This protein binds this small molecule.
Small molecule (SMILES): CC(=O)N[C@@H]1[C@@H](O)[C@H](O)[C@@H](CO)O[C@H]1O

Binding-site contacts:
Ligand atom C8 contacts residue SER244 of chain 1.E at 3.7 Å.
Ligand atom C8 contacts residue GLU245 of chain 1.E at 4.5 Å.
Ligand atom O7 contacts residue ASN204 of chain 1.E at 2.9 Å (h-bond).
Ligand atom N2 contacts residue ASN204 of chain 1.E at 2.9 Å (h-bond).
Ligand atom C1 contacts residue ASN204 of chain 1.E at 1.4 Å.
Ligand atom N2 contacts residue THR206 of chain 1.E at 3.2 Å (h-bond).
Ligand atom C3 contacts residue THR206 of chain 1.E at 4.3 Å.
Ligand atom O5 contacts residue ASN204 of chain 1.E at 2.4 Å (h-bond).
Ligand atom C4 contacts residue ASN204 of chain 1.E at 4.2 Å.
Ligand atom C8 contacts residue THR206 of chain 1.E at 3.1 Å.
Ligand atom C1 contacts residue THR206 of chain 1.E at 3.6 Å.
Ligand atom C5 contacts residue ASN204 of chain 1.E at 3.7 Å.
Ligand atom C2 contacts residue ASN204 of chain 1.E at 2.4 Å.
Ligand atom C2 contacts residue THR206 of chain 1.E at 4.1 Å.
Ligand atom C8 contacts residue ASN204 of chain 1.E at 4.0 Å.
Ligand atom C7 contacts residue THR206 of chain 1.E at 3.6 Å.
Ligand atom C3 contacts residue ASN204 of chain 1.E at 3.8 Å.
Ligand atom C7 contacts residue ASN204 of chain 1.E at 3.1 Å.

Sequence of chain 1.E:
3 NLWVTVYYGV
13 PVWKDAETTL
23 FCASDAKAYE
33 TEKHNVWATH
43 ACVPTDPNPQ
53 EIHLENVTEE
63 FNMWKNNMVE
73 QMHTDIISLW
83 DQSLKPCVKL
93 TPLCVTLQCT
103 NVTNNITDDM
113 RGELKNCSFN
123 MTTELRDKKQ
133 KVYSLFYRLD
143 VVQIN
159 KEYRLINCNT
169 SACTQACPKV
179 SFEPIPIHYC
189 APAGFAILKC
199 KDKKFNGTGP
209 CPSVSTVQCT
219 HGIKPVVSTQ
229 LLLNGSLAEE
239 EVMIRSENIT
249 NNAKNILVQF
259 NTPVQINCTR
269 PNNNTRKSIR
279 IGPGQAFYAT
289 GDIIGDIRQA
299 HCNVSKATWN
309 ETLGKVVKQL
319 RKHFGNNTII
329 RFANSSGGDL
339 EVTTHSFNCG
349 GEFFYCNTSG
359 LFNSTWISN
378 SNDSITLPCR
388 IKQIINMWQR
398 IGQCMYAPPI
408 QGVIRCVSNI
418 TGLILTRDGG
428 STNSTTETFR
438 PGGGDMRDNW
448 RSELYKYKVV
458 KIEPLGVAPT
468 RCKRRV